Binding-site contacts:
Ligand atom O4 contacts residue ASP87 of chain 1.D at 2.7 Å (salt-bridge).
Ligand atom O6 contacts residue HIS84 of chain 1.D at 3.4 Å (h-bond).
Ligand atom C4 contacts residue ASP212 of chain 1.D at 4.2 Å.
Ligand atom C1 contacts residue ASP212 of chain 1.D at 4.2 Å.
Ligand atom O3 contacts residue GLY104 of chain 1.D at 3.7 Å.
Ligand atom O5 contacts residue ASP212 of chain 1.D at 3.9 Å.
Ligand atom O3 contacts residue PHE126 of chain 1.D at 3.7 Å.
Ligand atom C2 contacts residue ASP212 of chain 1.D at 4.0 Å.
Ligand atom C3 contacts residue ASN128 of chain 1.D at 3.4 Å.
Ligand atom O3 contacts residue GLY105 of chain 1.D at 2.9 Å (h-bond).
Ligand atom C7 contacts residue GLY105 of chain 1.D at 3.9 Å.
Ligand atom C6 contacts residue ALA220 of chain 1.D at 3.6 Å (hydrophobic).
Ligand atom C1 contacts residue GLY215 of chain 1.D at 4.3 Å.
Ligand atom C6 contacts residue GLY211 of chain 1.D at 3.9 Å.
Ligand atom O6 contacts residue ASP212 of chain 1.D at 4.3 Å.
Ligand atom C6 contacts residue HIS84 of chain 1.D at 4.1 Å.
Ligand atom C7 contacts residue ASN128 of chain 1.D at 3.8 Å.
Ligand atom O2 contacts residue ASN128 of chain 1.D at 3.4 Å (h-bond).
Ligand atom C5 contacts residue PHE126 of chain 1.D at 3.8 Å (hydrophobic).
Ligand atom C3 contacts residue ASP87 of chain 1.D at 3.5 Å.
Ligand atom O4 contacts residue GLY104 of chain 1.D at 3.8 Å.
Ligand atom C3 contacts residue GLY105 of chain 1.D at 4.1 Å.
Ligand atom C4 contacts residue ASP87 of chain 1.D at 3.4 Å.
Ligand atom O6 contacts residue GLY215 of chain 1.D at 3.4 Å.
Ligand atom C6 contacts residue PHE126 of chain 1.D at 4.2 Å (hydrophobic).
Ligand atom O4 contacts residue GLY211 of chain 1.D at 3.5 Å.
Ligand atom C5 contacts residue ASP212 of chain 1.D at 4.3 Å.
Ligand atom O3 contacts residue ASP87 of chain 1.D at 2.6 Å (salt-bridge).
Ligand atom C6 contacts residue GLY215 of chain 1.D at 4.4 Å.
Ligand atom O5 contacts residue GLY215 of chain 1.D at 3.5 Å.
Ligand atom O1 contacts residue PHE126 of chain 1.D at 4.3 Å.
Ligand atom O6 contacts residue GLN217 of chain 1.D at 4.2 Å.
Ligand atom C2 contacts residue ASN128 of chain 1.D at 4.0 Å.
Ligand atom C6 contacts residue ASP212 of chain 1.D at 4.0 Å.
Ligand atom O4 contacts residue ASP212 of chain 1.D at 2.9 Å (salt-bridge).
Ligand atom C4 contacts residue PHE126 of chain 1.D at 3.8 Å (hydrophobic).
Ligand atom O3 contacts residue ASN128 of chain 1.D at 3.1 Å (h-bond).
Ligand atom C1 contacts residue SER214 of chain 1.D at 4.1 Å.
Ligand atom C3 contacts residue PHE126 of chain 1.D at 3.5 Å (hydrophobic).
Ligand atom O6 contacts residue ALA220 of chain 1.D at 3.7 Å.

Sequence of chain 1.D:
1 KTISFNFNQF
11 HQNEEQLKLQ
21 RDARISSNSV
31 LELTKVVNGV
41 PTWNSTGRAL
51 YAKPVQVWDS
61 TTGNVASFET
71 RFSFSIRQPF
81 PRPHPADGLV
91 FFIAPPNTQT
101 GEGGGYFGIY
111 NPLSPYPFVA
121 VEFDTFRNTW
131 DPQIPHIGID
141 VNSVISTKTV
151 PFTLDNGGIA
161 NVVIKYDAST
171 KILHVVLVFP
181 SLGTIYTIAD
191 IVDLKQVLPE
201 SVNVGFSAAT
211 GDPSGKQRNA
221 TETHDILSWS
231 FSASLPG

The protein below binds the small molecule below.
Small molecule (SMILES): CO[C@@H]1[C@@H](O)[C@@H](O)[C@@H](CO)O[C@@H]1O